Binding-site contacts:
Ligand atom P contacts residue LYS10 of chain 19.C at 4.0 Å.
Ligand atom C1' contacts residue GLU74 of chain 19.C at 3.8 Å.
Ligand atom O3' contacts residue ASN134 of chain 19.C at 4.2 Å.
Ligand atom C4' contacts residue GLU74 of chain 19.C at 3.9 Å.
Ligand atom OP1 contacts residue LYS10 of chain 19.C at 4.3 Å.
Ligand atom OP2 contacts residue LYS8 of chain 19.C at 2.9 Å (salt-bridge).
Ligand atom OP1 contacts residue PRO132 of chain 19.C at 3.6 Å.
Ligand atom O5' contacts residue LYS8 of chain 19.C at 4.5 Å.
Ligand atom O3' contacts residue LYS8 of chain 19.C at 3.8 Å.
Ligand atom OP1 contacts residue ASN134 of chain 19.C at 4.2 Å.
Ligand atom O2' contacts residue GLU74 of chain 19.C at 3.2 Å.
Ligand atom C2' contacts residue ASN134 of chain 19.C at 4.3 Å.
Ligand atom P contacts residue LYS8 of chain 19.C at 3.0 Å.
Ligand atom O2' contacts residue LEU135 of chain 19.C at 4.3 Å.
Ligand atom O4' contacts residue GLU74 of chain 19.C at 3.7 Å.
Ligand atom OP1 contacts residue LYS8 of chain 19.C at 2.6 Å (salt-bridge).
Ligand atom OP2 contacts residue LYS10 of chain 19.C at 2.9 Å.
Ligand atom C2' contacts residue GLU74 of chain 19.C at 4.1 Å.
Ligand atom O2' contacts residue ASN134 of chain 19.C at 3.2 Å (h-bond).

The small molecule below binds the protein below.
Small molecule (SMILES): Nc1ccn([C@@H]2O[C@H](CO[P](=O)(O)O[C@H]3[C@@H](O)[C@H](n4ccc(N)nc4=O)O[C@@H]3CO[P](=O)(O)O[C@H]3[C@@H](O)[C@H](n4ccc(N)nc4=O)O[C@@H]3CO)[C@@H](O)[C@H]2O)c(=O)n1

Sequence of chain 19.C:
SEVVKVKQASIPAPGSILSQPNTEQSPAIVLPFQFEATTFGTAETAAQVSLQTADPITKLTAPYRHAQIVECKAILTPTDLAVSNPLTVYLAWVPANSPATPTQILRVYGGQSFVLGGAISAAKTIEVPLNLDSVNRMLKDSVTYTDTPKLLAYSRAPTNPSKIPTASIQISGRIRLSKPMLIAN